Binding-site contacts:
Ligand atom C contacts residue TYR61 of chain 1.C at 3.6 Å (hydrophobic).
Ligand atom CD contacts residue ILE29 of chain 1.C at 3.8 Å (hydrophobic).
Ligand atom O contacts residue GLN89 of chain 1.C at 3.3 Å (h-bond).
Ligand atom CE2 contacts residue ILE93 of chain 1.C at 3.8 Å (hydrophobic).
Ligand atom CD2 contacts residue LEU49 of chain 1.D at 3.7 Å (hydrophobic).
Ligand atom CE2 contacts residue LEU49 of chain 1.D at 3.4 Å (hydrophobic).
Ligand atom CA contacts residue TYR61 of chain 1.C at 3.5 Å (hydrophobic).
Ligand atom C52 contacts residue LEU49 of chain 1.D at 3.7 Å (hydrophobic).
Ligand atom CD2 contacts residue TYR63 of chain 1.C at 3.8 Å (hydrophobic).
Ligand atom C55 contacts residue ALA53 of chain 1.D at 3.6 Å (hydrophobic).
Ligand atom C56 contacts residue ALA53 of chain 1.D at 3.7 Å (hydrophobic).
Ligand atom CD contacts residue TYR63 of chain 1.C at 3.6 Å (hydrophobic).
Ligand atom C contacts residue TYR63 of chain 1.C at 3.6 Å (hydrophobic).
Ligand atom CD1 contacts residue HIS83 of chain 1.D at 3.6 Å.
Ligand atom F2 contacts residue LEU49 of chain 1.D at 3.4 Å.
Ligand atom C48 contacts residue TYR63 of chain 1.C at 3.6 Å (hydrophobic).
Ligand atom CA contacts residue TYR61 of chain 1.C at 3.7 Å (hydrophobic).
Ligand atom C52 contacts residue ILE29 of chain 1.C at 3.4 Å (hydrophobic).
Ligand atom F1 contacts residue THR80 of chain 1.D at 3.4 Å.
Ligand atom C48 contacts residue LEU49 of chain 1.D at 3.8 Å (hydrophobic).
Ligand atom CB contacts residue GLN89 of chain 1.C at 3.2 Å.
Ligand atom CE contacts residue ASP27 of chain 1.C at 3.6 Å.
Ligand atom N50 contacts residue TYR63 of chain 1.C at 3.0 Å (h-bond).
Ligand atom N contacts residue TYR63 of chain 1.C at 3.1 Å (h-bond).
Ligand atom F2 contacts residue VAL45 of chain 1.D at 3.6 Å.
Ligand atom F2 contacts residue ILE93 of chain 1.C at 3.3 Å.
Ligand atom CE1 contacts residue LEU115 of chain 1.C at 3.8 Å (hydrophobic).
Ligand atom CZ contacts residue LEU115 of chain 1.C at 3.7 Å (hydrophobic).
Ligand atom CD contacts residue PHE113 of chain 1.C at 3.8 Å (hydrophobic).
Ligand atom CB contacts residue TYR61 of chain 1.C at 3.5 Å (hydrophobic).
Ligand atom F2 contacts residue TYR63 of chain 1.C at 3.5 Å.
Ligand atom F1 contacts residue LEU115 of chain 1.C at 3.5 Å.
Ligand atom CB contacts residue ILE91 of chain 1.C at 3.7 Å (hydrophobic).
Ligand atom C55 contacts residue ASP27 of chain 1.C at 3.3 Å.
Ligand atom CZ contacts residue THR80 of chain 1.D at 3.5 Å.
Ligand atom CA contacts residue GLN89 of chain 1.C at 3.7 Å.
Ligand atom C51 contacts residue ILE29 of chain 1.C at 3.8 Å (hydrophobic).
Ligand atom CB contacts residue MET190 of chain 1.C at 3.7 Å (hydrophobic).
Ligand atom O contacts residue TYR63 of chain 1.C at 2.5 Å (h-bond).
Ligand atom F1 contacts residue HIS83 of chain 1.D at 3.3 Å.

The small molecule below binds the protein below.
Small molecule (SMILES): Cc1ccc(NC(=O)N[C@@H](Cc2cc(F)cc(F)c2)C(=O)N[C@H]2COC(=O)[C@@H]3C[C@@H](C)CN3C(=O)[C@H](C)NC(=O)[C@@H]3CCCCN3C(=O)[C@@H]3CCCN3C2=O)cc1

Sequence of chain 1.D:
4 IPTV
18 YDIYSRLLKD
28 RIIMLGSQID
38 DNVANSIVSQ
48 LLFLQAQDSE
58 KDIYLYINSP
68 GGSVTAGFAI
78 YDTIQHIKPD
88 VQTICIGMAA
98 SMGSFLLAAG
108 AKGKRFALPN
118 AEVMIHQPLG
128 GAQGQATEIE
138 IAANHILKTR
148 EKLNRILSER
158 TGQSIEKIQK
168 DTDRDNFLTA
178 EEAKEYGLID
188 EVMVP

Sequence of chain 1.C:
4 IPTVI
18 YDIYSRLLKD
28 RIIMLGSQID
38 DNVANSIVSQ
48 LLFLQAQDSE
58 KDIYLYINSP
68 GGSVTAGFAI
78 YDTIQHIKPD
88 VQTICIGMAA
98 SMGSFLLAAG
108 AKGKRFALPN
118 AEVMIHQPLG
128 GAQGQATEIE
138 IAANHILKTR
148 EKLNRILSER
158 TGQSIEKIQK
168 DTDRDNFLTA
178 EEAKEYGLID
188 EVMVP